The protein below binds the small molecule below.
Small molecule (SMILES): N[C@@H](Cn1cc(I)c(=O)[nH]c1=O)C(=O)O

Binding-site contacts:
Ligand atom C5 contacts residue GLU193 of chain 2.C at 3.3 Å.
Ligand atom C2 contacts residue THR143 of chain 2.C at 3.3 Å.
Ligand atom O92 contacts residue GLY141 of chain 2.C at 3.2 Å.
Ligand atom O92 contacts residue SER142 of chain 2.C at 3.0 Å (h-bond).
Ligand atom C9 contacts residue SER142 of chain 2.C at 3.7 Å.
Ligand atom O92 contacts residue TYR61 of chain 2.C at 3.5 Å.
Ligand atom N1 contacts residue GLU193 of chain 2.C at 3.6 Å (salt-bridge).
Ligand atom O92 contacts residue ARG96 of chain 2.C at 2.8 Å (salt-bridge).
Ligand atom I5 contacts residue THR174 of chain 2.C at 3.7 Å.
Ligand atom C7 contacts residue TYR61 of chain 2.C at 3.4 Å (hydrophobic).
Ligand atom O2 contacts residue GLY141 of chain 2.C at 3.4 Å.
Ligand atom O91 contacts residue PRO89 of chain 2.C at 3.7 Å.
Ligand atom O91 contacts residue THR91 of chain 2.C at 2.8 Å (h-bond).
Ligand atom C4 contacts residue THR143 of chain 2.C at 3.8 Å.
Ligand atom O4 contacts residue LEU192 of chain 2.C at 3.2 Å.
Ligand atom N8 contacts residue THR91 of chain 2.C at 2.9 Å (h-bond).
Ligand atom I5 contacts residue MET196 of chain 2.C at 3.8 Å.
Ligand atom N3 contacts residue THR143 of chain 2.C at 2.8 Å (h-bond).
Ligand atom C8 contacts residue GLU193 of chain 2.C at 3.5 Å.
Ligand atom N8 contacts residue PRO89 of chain 2.C at 2.8 Å (h-bond).
Ligand atom C9 contacts residue TYR61 of chain 2.C at 3.7 Å (hydrophobic).
Ligand atom C9 contacts residue ARG96 of chain 2.C at 3.3 Å.
Ligand atom C6 contacts residue LEU138 of chain 2.C at 3.6 Å (hydrophobic).
Ligand atom C2 contacts residue LEU138 of chain 2.C at 3.7 Å (hydrophobic).
Ligand atom C2 contacts residue GLU193 of chain 2.C at 3.8 Å.
Ligand atom O2 contacts residue THR143 of chain 2.C at 3.1 Å (h-bond).
Ligand atom C4 contacts residue GLU193 of chain 2.C at 3.5 Å.
Ligand atom O91 contacts residue ARG96 of chain 2.C at 2.8 Å (salt-bridge).
Ligand atom N3 contacts residue GLU193 of chain 2.C at 3.7 Å.
Ligand atom C8 contacts residue THR91 of chain 2.C at 3.4 Å.
Ligand atom O2 contacts residue SER142 of chain 2.C at 3.2 Å (h-bond).
Ligand atom C8 contacts residue SER142 of chain 2.C at 3.4 Å.
Ligand atom C6 contacts residue GLU193 of chain 2.C at 3.2 Å.
Ligand atom O91 contacts residue LEU90 of chain 2.C at 3.5 Å.
Ligand atom N1 contacts residue LEU138 of chain 2.C at 3.5 Å.
Ligand atom O91 contacts residue TYR61 of chain 2.C at 3.6 Å.
Ligand atom C9 contacts residue THR91 of chain 2.C at 3.5 Å.
Ligand atom O4 contacts residue GLU193 of chain 2.C at 2.9 Å (salt-bridge).
Ligand atom N8 contacts residue GLU193 of chain 2.C at 2.9 Å (salt-bridge).
Ligand atom N8 contacts residue TYR220 of chain 2.C at 3.8 Å.

Sequence of chain 2.C:
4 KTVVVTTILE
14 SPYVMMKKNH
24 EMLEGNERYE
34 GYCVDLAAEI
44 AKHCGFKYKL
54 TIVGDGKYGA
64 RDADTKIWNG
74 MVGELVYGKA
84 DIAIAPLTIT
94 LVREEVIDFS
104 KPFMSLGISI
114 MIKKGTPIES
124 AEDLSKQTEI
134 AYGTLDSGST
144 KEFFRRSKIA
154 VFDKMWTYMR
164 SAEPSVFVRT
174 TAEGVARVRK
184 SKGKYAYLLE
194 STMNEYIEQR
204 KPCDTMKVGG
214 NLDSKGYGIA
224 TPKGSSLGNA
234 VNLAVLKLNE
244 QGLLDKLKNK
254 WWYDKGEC